Sequence of chain 1.A:
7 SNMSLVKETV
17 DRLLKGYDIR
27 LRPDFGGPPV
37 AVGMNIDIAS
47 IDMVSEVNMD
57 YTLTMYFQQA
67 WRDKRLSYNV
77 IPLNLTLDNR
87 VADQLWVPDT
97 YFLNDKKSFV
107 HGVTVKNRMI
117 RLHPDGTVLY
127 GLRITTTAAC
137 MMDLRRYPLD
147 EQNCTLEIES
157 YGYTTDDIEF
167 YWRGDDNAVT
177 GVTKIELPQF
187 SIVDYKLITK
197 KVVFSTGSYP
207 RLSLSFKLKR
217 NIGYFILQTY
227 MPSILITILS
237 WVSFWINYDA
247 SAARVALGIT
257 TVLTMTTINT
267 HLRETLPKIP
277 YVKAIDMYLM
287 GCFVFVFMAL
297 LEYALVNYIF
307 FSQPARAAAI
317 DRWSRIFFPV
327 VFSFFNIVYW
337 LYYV

Binding-site contacts:
Ligand atom C7 contacts residue ASN80 of chain 1.A at 3.6 Å.
Ligand atom N2 contacts residue ASN80 of chain 1.A at 2.9 Å (h-bond).
Ligand atom C2 contacts residue ASN80 of chain 1.A at 2.5 Å.
Ligand atom C6 contacts residue HIS119 of chain 1.A at 4.3 Å.
Ligand atom C8 contacts residue ASN80 of chain 1.A at 4.2 Å.
Ligand atom C1 contacts residue HIS119 of chain 1.A at 3.9 Å.
Ligand atom C5 contacts residue ASN80 of chain 1.A at 3.7 Å.
Ligand atom C4 contacts residue ASN80 of chain 1.A at 4.2 Å.
Ligand atom C8 contacts residue PRO78 of chain 1.A at 3.6 Å (hydrophobic).
Ligand atom O7 contacts residue ASN80 of chain 1.A at 3.9 Å.
Ligand atom O5 contacts residue ASN80 of chain 1.A at 2.4 Å (h-bond).
Ligand atom O5 contacts residue HIS119 of chain 1.A at 3.5 Å.
Ligand atom C3 contacts residue ASN80 of chain 1.A at 3.8 Å.
Ligand atom C8 contacts residue LEU79 of chain 1.A at 3.8 Å (hydrophobic).
Ligand atom C1 contacts residue ASN80 of chain 1.A at 1.4 Å.
Ligand atom C5 contacts residue HIS119 of chain 1.A at 4.1 Å.

This protein binds this small molecule.
Small molecule (SMILES): CC(=O)N[C@@H]1[C@@H](O)[C@H](O)[C@@H](CO)O[C@H]1O